Binding-site contacts:
Ligand atom O5 contacts residue PHE97 of chain 4.B at 4.0 Å.
Ligand atom C5 contacts residue ASN99 of chain 4.B at 3.7 Å.
Ligand atom C6 contacts residue PHE97 of chain 4.B at 3.7 Å (hydrophobic).
Ligand atom C8 contacts residue THR101 of chain 4.B at 3.5 Å.
Ligand atom N2 contacts residue ASN99 of chain 4.B at 2.8 Å (h-bond).
Ligand atom C8 contacts residue ARG108 of chain 4.B at 4.1 Å.
Ligand atom O7 contacts residue ASN99 of chain 4.B at 4.2 Å.
Ligand atom O5 contacts residue ASN99 of chain 4.B at 2.4 Å (h-bond).
Ligand atom C2 contacts residue ASN99 of chain 4.B at 2.5 Å.
Ligand atom C7 contacts residue PHE97 of chain 4.B at 4.0 Å (hydrophobic).
Ligand atom C7 contacts residue ASN99 of chain 4.B at 3.8 Å.
Ligand atom N2 contacts residue THR101 of chain 4.B at 3.2 Å (h-bond).
Ligand atom C8 contacts residue PHE97 of chain 4.B at 4.1 Å (hydrophobic).
Ligand atom C1 contacts residue ASN99 of chain 4.B at 1.4 Å.
Ligand atom C4 contacts residue ASN99 of chain 4.B at 4.2 Å.
Ligand atom C1 contacts residue THR101 of chain 4.B at 4.5 Å.
Ligand atom O7 contacts residue PHE97 of chain 4.B at 3.5 Å.
Ligand atom C5 contacts residue PHE97 of chain 4.B at 3.8 Å (hydrophobic).
Ligand atom C3 contacts residue ASN99 of chain 4.B at 3.8 Å.
Ligand atom C8 contacts residue ASN99 of chain 4.B at 4.1 Å.
Ligand atom C2 contacts residue THR101 of chain 4.B at 4.2 Å.
Ligand atom C7 contacts residue THR101 of chain 4.B at 3.9 Å.

The small molecule below binds the protein below.
Small molecule (SMILES): CC(=O)N[C@H]1[C@H](O[C@H]2[C@H](O)[C@@H](NC(C)=O)CO[C@@H]2CO)O[C@H](CO)[C@@H](O[C@@H]2O[C@H](CO)[C@@H](O)[C@H](O)[C@@H]2O)[C@@H]1O

Sequence of chain 4.B:
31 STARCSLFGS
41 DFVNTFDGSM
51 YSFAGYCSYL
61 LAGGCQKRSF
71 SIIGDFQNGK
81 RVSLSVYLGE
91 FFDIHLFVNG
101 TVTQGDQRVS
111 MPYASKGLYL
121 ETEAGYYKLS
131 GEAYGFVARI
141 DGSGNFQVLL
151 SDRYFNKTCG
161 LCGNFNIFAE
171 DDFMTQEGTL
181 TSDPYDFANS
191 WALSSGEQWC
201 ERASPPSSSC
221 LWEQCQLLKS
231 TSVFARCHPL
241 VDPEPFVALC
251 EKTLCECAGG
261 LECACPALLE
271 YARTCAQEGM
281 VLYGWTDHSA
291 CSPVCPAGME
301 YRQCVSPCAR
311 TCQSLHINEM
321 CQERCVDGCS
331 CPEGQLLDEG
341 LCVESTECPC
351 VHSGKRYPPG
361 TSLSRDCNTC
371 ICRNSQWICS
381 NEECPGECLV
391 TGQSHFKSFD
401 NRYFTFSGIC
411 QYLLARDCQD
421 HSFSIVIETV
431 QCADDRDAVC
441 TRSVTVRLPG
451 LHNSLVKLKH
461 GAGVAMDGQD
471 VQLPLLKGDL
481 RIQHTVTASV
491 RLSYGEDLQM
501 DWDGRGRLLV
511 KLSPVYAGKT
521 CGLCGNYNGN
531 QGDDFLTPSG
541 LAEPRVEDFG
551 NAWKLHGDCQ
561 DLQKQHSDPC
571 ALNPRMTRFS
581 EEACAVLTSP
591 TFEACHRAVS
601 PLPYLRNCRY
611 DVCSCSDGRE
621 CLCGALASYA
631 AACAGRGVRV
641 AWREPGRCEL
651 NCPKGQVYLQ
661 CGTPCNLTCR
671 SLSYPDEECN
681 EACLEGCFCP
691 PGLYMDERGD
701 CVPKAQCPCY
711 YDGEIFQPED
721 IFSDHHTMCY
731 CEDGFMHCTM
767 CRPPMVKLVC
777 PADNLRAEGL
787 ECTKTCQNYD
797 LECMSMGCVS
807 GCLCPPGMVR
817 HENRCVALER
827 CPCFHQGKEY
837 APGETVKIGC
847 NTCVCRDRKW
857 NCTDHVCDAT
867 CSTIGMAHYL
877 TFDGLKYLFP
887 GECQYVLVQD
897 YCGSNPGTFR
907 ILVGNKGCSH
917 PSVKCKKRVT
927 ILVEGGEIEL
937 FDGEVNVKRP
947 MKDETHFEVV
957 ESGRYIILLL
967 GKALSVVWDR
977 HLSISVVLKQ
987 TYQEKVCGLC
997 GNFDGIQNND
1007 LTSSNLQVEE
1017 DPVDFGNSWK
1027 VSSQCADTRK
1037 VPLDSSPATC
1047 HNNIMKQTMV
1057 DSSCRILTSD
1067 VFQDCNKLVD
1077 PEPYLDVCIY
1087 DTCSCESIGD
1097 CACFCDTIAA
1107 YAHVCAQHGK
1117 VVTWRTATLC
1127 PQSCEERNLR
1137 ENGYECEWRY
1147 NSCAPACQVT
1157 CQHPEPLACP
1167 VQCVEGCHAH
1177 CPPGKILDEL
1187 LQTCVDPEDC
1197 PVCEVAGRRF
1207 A